A protein and the small-molecule ligand that binds it are described below.
Small molecule (SMILES): CC(=O)N[C@@H]1[C@@H](O)[C@H](O)[C@@H](CO)O[C@H]1O

Binding-site contacts:
Ligand atom C8 contacts residue SER55 of chain 1.B at 3.6 Å.
Ligand atom O7 contacts residue SER34 of chain 1.B at 3.3 Å.
Ligand atom C8 contacts residue ALA33 of chain 1.B at 3.5 Å (hydrophobic).
Ligand atom C3 contacts residue ASN58 of chain 1.B at 3.8 Å.
Ligand atom C8 contacts residue SER34 of chain 1.B at 4.5 Å.
Ligand atom N2 contacts residue ASN58 of chain 1.B at 2.9 Å (h-bond).
Ligand atom C7 contacts residue ALA33 of chain 1.B at 4.0 Å (hydrophobic).
Ligand atom O7 contacts residue ASN58 of chain 1.B at 3.8 Å.
Ligand atom O7 contacts residue ALA33 of chain 1.B at 3.9 Å.
Ligand atom O5 contacts residue ASN58 of chain 1.B at 2.3 Å (h-bond).
Ligand atom C7 contacts residue SER34 of chain 1.B at 4.1 Å.
Ligand atom C7 contacts residue ASN58 of chain 1.B at 3.6 Å.
Ligand atom C2 contacts residue ASN58 of chain 1.B at 2.4 Å.
Ligand atom C1 contacts residue ASN58 of chain 1.B at 1.4 Å.
Ligand atom C8 contacts residue ARG57 of chain 1.B at 4.3 Å.
Ligand atom C4 contacts residue ASN58 of chain 1.B at 4.2 Å.
Ligand atom C5 contacts residue ASN58 of chain 1.B at 3.6 Å.

Sequence of chain 1.B:
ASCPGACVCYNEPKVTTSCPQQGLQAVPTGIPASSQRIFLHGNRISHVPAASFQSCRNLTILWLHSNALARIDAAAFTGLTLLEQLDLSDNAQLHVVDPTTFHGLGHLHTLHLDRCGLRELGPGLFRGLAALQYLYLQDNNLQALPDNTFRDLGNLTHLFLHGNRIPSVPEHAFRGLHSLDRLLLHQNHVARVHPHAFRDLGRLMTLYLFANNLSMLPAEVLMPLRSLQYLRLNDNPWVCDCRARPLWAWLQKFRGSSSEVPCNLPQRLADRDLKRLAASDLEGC